The small molecule below binds the protein below.
Small molecule (SMILES): CC(=O)N[C@H]1[C@H](O[C@H]2[C@H](O)[C@@H](NC(C)=O)CO[C@@H]2CO)O[C@H](CO)[C@@H](O)[C@@H]1O

Binding-site contacts:
Ligand atom O5 contacts residue GLY607 of chain 1.A at 3.7 Å.
Ligand atom C5 contacts residue TYR627 of chain 1.A at 3.8 Å (hydrophobic).
Ligand atom O7 contacts residue TYR627 of chain 1.A at 4.0 Å.
Ligand atom C2 contacts residue TYR627 of chain 1.A at 4.3 Å (hydrophobic).
Ligand atom C1 contacts residue GLY607 of chain 1.A at 4.3 Å.
Ligand atom C7 contacts residue ASN528 of chain 1.A at 3.2 Å.
Ligand atom C8 contacts residue ALA653 of chain 1.A at 4.0 Å (hydrophobic).
Ligand atom C1 contacts residue ASN528 of chain 1.A at 1.4 Å.
Ligand atom C8 contacts residue ASN528 of chain 1.A at 4.4 Å.
Ligand atom C5 contacts residue GLY607 of chain 1.A at 4.0 Å.
Ligand atom C2 contacts residue ASN528 of chain 1.A at 2.5 Å.
Ligand atom O6 contacts residue LYS606 of chain 1.A at 3.6 Å.
Ligand atom C3 contacts residue TYR627 of chain 1.A at 3.7 Å (hydrophobic).
Ligand atom O4 contacts residue TYR627 of chain 1.A at 4.0 Å.
Ligand atom C6 contacts residue GLY607 of chain 1.A at 3.8 Å.
Ligand atom O7 contacts residue ASN528 of chain 1.A at 3.1 Å (h-bond).
Ligand atom O5 contacts residue TYR627 of chain 1.A at 4.4 Å.
Ligand atom C3 contacts residue ASN528 of chain 1.A at 3.8 Å.
Ligand atom O5 contacts residue ASN528 of chain 1.A at 2.4 Å (h-bond).
Ligand atom O7 contacts residue ALA653 of chain 1.A at 3.5 Å.
Ligand atom C5 contacts residue ASN528 of chain 1.A at 3.7 Å.
Ligand atom C1 contacts residue TYR627 of chain 1.A at 4.1 Å (hydrophobic).
Ligand atom C8 contacts residue ARG654 of chain 1.A at 3.4 Å.
Ligand atom C4 contacts residue TYR627 of chain 1.A at 4.0 Å (hydrophobic).
Ligand atom C4 contacts residue ASN528 of chain 1.A at 4.2 Å.
Ligand atom O5 contacts residue LYS606 of chain 1.A at 4.4 Å.
Ligand atom C7 contacts residue ALA653 of chain 1.A at 4.1 Å (hydrophobic).
Ligand atom C8 contacts residue TYR608 of chain 1.A at 3.8 Å (hydrophobic).
Ligand atom N2 contacts residue ASN528 of chain 1.A at 2.9 Å (h-bond).

Sequence of chain 1.A:
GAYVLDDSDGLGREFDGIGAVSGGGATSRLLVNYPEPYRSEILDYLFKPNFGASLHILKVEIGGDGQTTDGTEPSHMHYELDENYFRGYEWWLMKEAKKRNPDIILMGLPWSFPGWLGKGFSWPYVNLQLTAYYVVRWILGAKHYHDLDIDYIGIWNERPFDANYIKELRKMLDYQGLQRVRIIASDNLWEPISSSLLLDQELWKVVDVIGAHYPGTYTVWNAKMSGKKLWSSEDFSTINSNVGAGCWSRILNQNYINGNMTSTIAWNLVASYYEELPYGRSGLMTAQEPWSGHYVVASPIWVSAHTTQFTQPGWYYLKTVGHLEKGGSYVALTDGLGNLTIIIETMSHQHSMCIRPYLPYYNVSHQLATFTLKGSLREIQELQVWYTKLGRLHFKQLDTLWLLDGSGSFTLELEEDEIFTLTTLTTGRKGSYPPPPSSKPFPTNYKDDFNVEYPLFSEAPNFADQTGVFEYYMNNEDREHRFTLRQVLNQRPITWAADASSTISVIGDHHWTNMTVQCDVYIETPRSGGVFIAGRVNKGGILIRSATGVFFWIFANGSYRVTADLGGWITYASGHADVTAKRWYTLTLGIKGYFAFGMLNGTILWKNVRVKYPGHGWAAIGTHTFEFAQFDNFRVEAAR